A small-molecule ligand and the protein it binds are described below.
Small molecule (SMILES): CC(=O)N[C@@H]1[C@@H](O)[C@H](O)[C@@H](CO)O[C@H]1O

Sequence of chain 1.E:
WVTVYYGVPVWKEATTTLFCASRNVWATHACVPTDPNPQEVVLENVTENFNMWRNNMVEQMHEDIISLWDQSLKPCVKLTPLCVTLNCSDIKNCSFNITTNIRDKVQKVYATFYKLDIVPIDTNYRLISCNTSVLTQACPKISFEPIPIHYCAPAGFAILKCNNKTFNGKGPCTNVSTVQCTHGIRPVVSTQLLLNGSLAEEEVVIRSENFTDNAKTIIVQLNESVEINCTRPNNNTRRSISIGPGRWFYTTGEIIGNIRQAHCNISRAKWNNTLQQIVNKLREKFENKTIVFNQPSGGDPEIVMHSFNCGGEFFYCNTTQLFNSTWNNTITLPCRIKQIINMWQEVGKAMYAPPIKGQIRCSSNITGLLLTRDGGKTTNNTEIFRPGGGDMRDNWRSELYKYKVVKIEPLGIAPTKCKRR

Binding-site contacts:
Ligand atom C7 contacts residue ASN208 of chain 1.E at 3.5 Å.
Ligand atom O7 contacts residue NAG1 of chain 1.DA at 4.3 Å.
Ligand atom N2 contacts residue ASN208 of chain 1.E at 2.8 Å (h-bond).
Ligand atom C8 contacts residue ASN207 of chain 1.E at 4.1 Å.
Ligand atom C8 contacts residue ASN208 of chain 1.E at 3.7 Å.
Ligand atom C8 contacts residue NAG1 of chain 1.DA at 3.6 Å.
Ligand atom C5 contacts residue ASN208 of chain 1.E at 3.8 Å.
Ligand atom C1 contacts residue ASN208 of chain 1.E at 1.5 Å.
Ligand atom C3 contacts residue ASN208 of chain 1.E at 3.9 Å.
Ligand atom O5 contacts residue ASN208 of chain 1.E at 2.5 Å (h-bond).
Ligand atom C8 contacts residue LYS209 of chain 1.E at 4.2 Å.
Ligand atom C2 contacts residue ASN208 of chain 1.E at 2.5 Å.
Ligand atom O7 contacts residue ASN208 of chain 1.E at 3.8 Å.
Ligand atom O7 contacts residue THR218 of chain 1.E at 4.0 Å.
Ligand atom C1 contacts residue THR210 of chain 1.E at 4.1 Å.
Ligand atom C4 contacts residue ASN208 of chain 1.E at 4.3 Å.